Binding-site contacts:
Ligand atom CE2 contacts residue GLN45 of chain 2.F at 3.9 Å.
Ligand atom CD1 contacts residue GLN45 of chain 2.F at 3.5 Å.
Ligand atom OXT contacts residue HIS49 of chain 2.F at 3.8 Å.
Ligand atom CZ3 contacts residue GLY21 of chain 2.F at 3.6 Å.
Ligand atom N contacts residue THR23 of chain 2.E at 2.9 Å (h-bond).
Ligand atom CA contacts residue THR23 of chain 2.E at 3.8 Å.
Ligand atom O contacts residue THR23 of chain 2.E at 4.0 Å.
Ligand atom CB contacts residue THR28 of chain 2.E at 3.5 Å.
Ligand atom CE3 contacts residue HIS31 of chain 2.F at 3.7 Å.
Ligand atom CZ2 contacts residue ILE53 of chain 2.F at 3.9 Å (hydrophobic).
Ligand atom N contacts residue ASP27 of chain 2.E at 3.0 Å (salt-bridge).
Ligand atom OXT contacts residue THR47 of chain 2.F at 2.5 Å (h-bond).
Ligand atom O contacts residue SER51 of chain 2.E at 3.0 Å (h-bond).
Ligand atom CB contacts residue SER51 of chain 2.E at 3.4 Å.
Ligand atom CD2 contacts residue THR50 of chain 2.F at 4.0 Å.
Ligand atom CH2 contacts residue GLY21 of chain 2.F at 3.5 Å.
Ligand atom N contacts residue GLY25 of chain 2.E at 2.8 Å (h-bond).
Ligand atom C contacts residue THR47 of chain 2.F at 3.5 Å.
Ligand atom O contacts residue ARG24 of chain 2.E at 3.5 Å.
Ligand atom O contacts residue GLY25 of chain 2.E at 3.0 Å (h-bond).
Ligand atom NE1 contacts residue ALA44 of chain 2.F at 3.9 Å.
Ligand atom CA contacts residue GLY25 of chain 2.E at 3.5 Å.
Ligand atom CB contacts residue THR23 of chain 2.E at 3.7 Å.
Ligand atom NE1 contacts residue GLN45 of chain 2.F at 2.8 Å (h-bond).
Ligand atom CZ3 contacts residue HIS32 of chain 2.F at 4.0 Å.
Ligand atom OXT contacts residue THR50 of chain 2.F at 2.9 Å (h-bond).
Ligand atom CD1 contacts residue SER51 of chain 2.E at 3.5 Å.
Ligand atom CA contacts residue THR28 of chain 2.E at 3.1 Å.
Ligand atom CE3 contacts residue HIS32 of chain 2.F at 4.0 Å.
Ligand atom C contacts residue SER51 of chain 2.E at 3.6 Å.
Ligand atom CZ2 contacts residue THR50 of chain 2.F at 3.9 Å.
Ligand atom OXT contacts residue GLY25 of chain 2.E at 3.9 Å.
Ligand atom CZ2 contacts residue ALA44 of chain 2.F at 3.9 Å (hydrophobic).
Ligand atom O contacts residue THR47 of chain 2.F at 3.6 Å.
Ligand atom N contacts residue THR28 of chain 2.E at 2.7 Å (h-bond).
Ligand atom CD1 contacts residue THR47 of chain 2.F at 3.8 Å.
Ligand atom CG contacts residue SER51 of chain 2.E at 3.9 Å.
Ligand atom CA contacts residue SER51 of chain 2.E at 4.0 Å.
Ligand atom C contacts residue THR50 of chain 2.F at 3.9 Å.
Ligand atom C contacts residue GLY25 of chain 2.E at 3.4 Å.

Sequence of chain 2.E:
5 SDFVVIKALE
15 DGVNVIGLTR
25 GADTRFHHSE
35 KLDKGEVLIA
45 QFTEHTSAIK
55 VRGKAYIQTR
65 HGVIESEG

This small molecule binds to this protein.
Small molecule (SMILES): N[C@@H](Cc1c[nH]c2ccccc12)C(=O)O

Sequence of chain 2.F:
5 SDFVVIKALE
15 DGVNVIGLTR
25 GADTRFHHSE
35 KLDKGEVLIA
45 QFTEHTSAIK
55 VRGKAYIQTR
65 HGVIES